Sequence of chain 7.A:
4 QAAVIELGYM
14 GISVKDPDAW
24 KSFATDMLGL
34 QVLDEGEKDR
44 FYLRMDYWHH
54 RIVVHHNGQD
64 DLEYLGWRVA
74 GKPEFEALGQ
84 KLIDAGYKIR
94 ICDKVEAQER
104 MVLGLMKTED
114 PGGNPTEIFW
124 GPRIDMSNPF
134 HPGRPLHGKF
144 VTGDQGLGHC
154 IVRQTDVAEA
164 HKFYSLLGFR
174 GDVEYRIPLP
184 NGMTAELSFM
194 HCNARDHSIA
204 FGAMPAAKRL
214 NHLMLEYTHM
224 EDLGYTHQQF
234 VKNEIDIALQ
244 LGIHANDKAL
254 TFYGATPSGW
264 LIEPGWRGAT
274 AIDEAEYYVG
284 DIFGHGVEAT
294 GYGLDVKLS

The small molecule below binds the protein below.
Small molecule (SMILES): Cc1ccc(O)c(O)c1

Sequence of chain 1.A:
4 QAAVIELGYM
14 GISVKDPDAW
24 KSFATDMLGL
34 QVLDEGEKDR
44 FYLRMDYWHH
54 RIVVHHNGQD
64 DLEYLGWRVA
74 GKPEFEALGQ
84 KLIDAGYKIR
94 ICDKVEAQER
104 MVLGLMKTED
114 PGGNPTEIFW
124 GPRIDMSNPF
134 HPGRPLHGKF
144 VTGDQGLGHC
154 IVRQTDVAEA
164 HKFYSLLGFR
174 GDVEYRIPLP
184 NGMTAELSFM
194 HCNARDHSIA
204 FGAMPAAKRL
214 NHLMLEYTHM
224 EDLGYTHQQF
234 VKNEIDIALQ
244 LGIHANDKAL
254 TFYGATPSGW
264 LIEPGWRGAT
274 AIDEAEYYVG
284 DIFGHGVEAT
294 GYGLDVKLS

Binding-site contacts:
Ligand atom C6 contacts residue GLY227 of chain 7.A at 3.6 Å.
Ligand atom O3 contacts residue GLY245 of chain 1.A at 3.5 Å.
Ligand atom O3 contacts residue LEU244 of chain 1.A at 3.1 Å (h-bond).
Ligand atom C4 contacts residue LEU244 of chain 1.A at 3.9 Å (hydrophobic).
Ligand atom C5 contacts residue GLY227 of chain 7.A at 3.8 Å.
Ligand atom O4 contacts residue LEU244 of chain 1.A at 4.4 Å.
Ligand atom O3 contacts residue GLN231 of chain 7.A at 4.1 Å.
Ligand atom O4 contacts residue HIS230 of chain 7.A at 2.8 Å (h-bond).
Ligand atom C3 contacts residue LEU253 of chain 1.A at 4.4 Å (hydrophobic).
Ligand atom O4 contacts residue GLY227 of chain 7.A at 4.2 Å.
Ligand atom C1 contacts residue LEU253 of chain 1.A at 4.1 Å (hydrophobic).
Ligand atom C2 contacts residue LEU244 of chain 1.A at 4.0 Å (hydrophobic).
Ligand atom O4 contacts residue GLN231 of chain 7.A at 3.0 Å (h-bond).
Ligand atom C4 contacts residue GLN231 of chain 7.A at 4.2 Å.
Ligand atom C6 contacts residue LEU244 of chain 7.A at 3.8 Å (hydrophobic).
Ligand atom C4 contacts residue HIS230 of chain 7.A at 3.5 Å.
Ligand atom C2 contacts residue LEU253 of chain 1.A at 3.5 Å (hydrophobic).
Ligand atom C contacts residue LEU253 of chain 1.A at 4.1 Å (hydrophobic).
Ligand atom C1 contacts residue LEU244 of chain 1.A at 4.2 Å (hydrophobic).
Ligand atom C contacts residue LEU253 of chain 7.A at 3.8 Å (hydrophobic).
Ligand atom C5 contacts residue LEU244 of chain 1.A at 4.1 Å (hydrophobic).
Ligand atom O3 contacts residue PHE286 of chain 1.A at 3.4 Å.
Ligand atom C2 contacts residue PHE286 of chain 1.A at 3.7 Å (hydrophobic).
Ligand atom C1 contacts residue GLY227 of chain 7.A at 3.6 Å.
Ligand atom C5 contacts residue LEU244 of chain 7.A at 3.8 Å (hydrophobic).
Ligand atom C contacts residue GLY227 of chain 7.A at 4.2 Å.
Ligand atom O3 contacts residue GLY287 of chain 1.A at 4.5 Å.
Ligand atom C4 contacts residue GLY227 of chain 7.A at 3.9 Å.
Ligand atom C3 contacts residue GLY227 of chain 7.A at 3.9 Å.
Ligand atom C5 contacts residue HIS230 of chain 7.A at 3.5 Å.
Ligand atom C2 contacts residue GLY227 of chain 7.A at 3.7 Å.
Ligand atom C contacts residue MET223 of chain 7.A at 3.4 Å (hydrophobic).
Ligand atom C3 contacts residue LEU244 of chain 1.A at 3.8 Å (hydrophobic).
Ligand atom C6 contacts residue LEU244 of chain 1.A at 4.3 Å (hydrophobic).
Ligand atom C3 contacts residue PHE286 of chain 1.A at 3.7 Å (hydrophobic).